Sequence of chain 1.A:
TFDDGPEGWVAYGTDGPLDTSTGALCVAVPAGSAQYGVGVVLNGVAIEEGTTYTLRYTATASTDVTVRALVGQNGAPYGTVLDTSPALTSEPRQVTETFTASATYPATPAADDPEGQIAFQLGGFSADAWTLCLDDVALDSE

Binding-site contacts:
Ligand atom C2 contacts residue TYR85 of chain 1.A at 3.7 Å (hydrophobic).
Ligand atom O2 contacts residue TYR43 of chain 1.A at 3.8 Å.
Ligand atom O2 contacts residue VAL48 of chain 1.A at 3.8 Å.
Ligand atom C4 contacts residue GLU122 of chain 2.A at 3.5 Å.
Ligand atom O4 contacts residue ASN81 of chain 1.A at 3.6 Å.
Ligand atom O3 contacts residue GLN128 of chain 1.A at 3.1 Å (h-bond).
Ligand atom O2 contacts residue ASN50 of chain 1.A at 3.4 Å (h-bond).
Ligand atom C6 contacts residue ASN81 of chain 1.A at 3.6 Å.
Ligand atom O5 contacts residue VAL17 of chain 1.A at 3.7 Å.
Ligand atom C2 contacts residue ASN81 of chain 1.A at 3.5 Å.
Ligand atom O4 contacts residue TYR43 of chain 1.A at 3.5 Å.
Ligand atom O6 contacts residue GLU122 of chain 2.A at 2.7 Å (salt-bridge).
Ligand atom O2 contacts residue GLN124 of chain 1.A at 3.2 Å (h-bond).
Ligand atom C6 contacts residue TYR19 of chain 1.A at 3.5 Å (hydrophobic).
Ligand atom C6 contacts residue TYR85 of chain 1.A at 3.7 Å (hydrophobic).
Ligand atom O6 contacts residue VAL17 of chain 1.A at 3.9 Å.
Ligand atom C6 contacts residue GLU122 of chain 2.A at 3.4 Å.
Ligand atom O4 contacts residue GLU122 of chain 2.A at 2.8 Å (salt-bridge).
Ligand atom C5 contacts residue TYR85 of chain 1.A at 3.7 Å (hydrophobic).
Ligand atom C3 contacts residue GLN128 of chain 1.A at 3.9 Å.
Ligand atom O6 contacts residue GLN124 of chain 1.A at 2.5 Å (h-bond).
Ligand atom C2 contacts residue ALA18 of chain 1.A at 3.3 Å (hydrophobic).
Ligand atom O2 contacts residue ARG75 of chain 1.A at 2.9 Å (salt-bridge).
Ligand atom O2 contacts residue ALA18 of chain 1.A at 2.6 Å (h-bond).
Ligand atom O4 contacts residue TYR19 of chain 1.A at 3.8 Å.
Ligand atom O3 contacts residue TYR19 of chain 1.A at 3.5 Å.
Ligand atom C3 contacts residue TYR43 of chain 1.A at 3.8 Å (hydrophobic).
Ligand atom O3 contacts residue ASN50 of chain 1.A at 3.2 Å (h-bond).
Ligand atom O6 contacts residue PRO116 of chain 2.A at 3.5 Å.
Ligand atom C2 contacts residue TYR43 of chain 1.A at 3.8 Å (hydrophobic).
Ligand atom C1 contacts residue TYR43 of chain 1.A at 3.8 Å (hydrophobic).
Ligand atom C4 contacts residue VAL17 of chain 1.A at 3.9 Å (hydrophobic).
Ligand atom C5 contacts residue TYR19 of chain 1.A at 3.5 Å (hydrophobic).
Ligand atom O5 contacts residue TYR85 of chain 1.A at 3.8 Å.
Ligand atom O4 contacts residue ASN50 of chain 2.A at 3.4 Å.
Ligand atom O2 contacts residue TYR19 of chain 1.A at 3.4 Å.
Ligand atom O2 contacts residue ASN81 of chain 1.A at 2.7 Å (h-bond).
Ligand atom O3 contacts residue ALA18 of chain 1.A at 3.8 Å.
Ligand atom C6 contacts residue GLN124 of chain 1.A at 3.1 Å.
Ligand atom C1 contacts residue TYR85 of chain 1.A at 3.8 Å (hydrophobic).

Sequence of chain 2.A:
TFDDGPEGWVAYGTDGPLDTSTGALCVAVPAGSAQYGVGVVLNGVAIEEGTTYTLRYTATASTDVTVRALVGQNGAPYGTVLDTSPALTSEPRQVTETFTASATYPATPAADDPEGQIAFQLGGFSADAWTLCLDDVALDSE

A small-molecule ligand and the protein it binds are described below.
Small molecule (SMILES): OC[C@H]1O[C@@H](O[C@H]2[C@H](O)[C@@H](O)[C@H](O[C@H]3[C@H](O)[C@@H](O)[C@H](O[C@H]4[C@H](O)[C@@H](O)[C@H](O[C@H]5[C@H](O)[C@@H](O)[C@H](O)O[C@@H]5CO)O[C@@H]4CO)O[C@@H]3CO)O[C@@H]2CO)[C@H](O)[C@@H](O)[C@@H]1O